Binding-site contacts:
Ligand atom C8 contacts residue PHE21 of chain 2.A at 4.0 Å (hydrophobic).
Ligand atom O61 contacts residue TYR31 of chain 2.A at 3.3 Å (h-bond).
Ligand atom C9 contacts residue MET24 of chain 2.A at 4.3 Å (hydrophobic).
Ligand atom C6 contacts residue TRP27 of chain 2.A at 4.3 Å (hydrophobic).
Ligand atom O1 contacts residue PHE21 of chain 2.A at 3.5 Å (h-bond).
Ligand atom C9 contacts residue TRP27 of chain 2.A at 4.2 Å (hydrophobic).
Ligand atom C57 contacts residue TRP27 of chain 2.A at 3.5 Å (hydrophobic).
Ligand atom O1 contacts residue MET24 of chain 2.A at 3.9 Å.
Ligand atom C11 contacts residue TRP27 of chain 2.A at 4.0 Å (hydrophobic).
Ligand atom C57 contacts residue MET24 of chain 2.A at 4.1 Å (hydrophobic).
Ligand atom C9 contacts residue PHE21 of chain 2.A at 4.0 Å (hydrophobic).
Ligand atom O61 contacts residue MET24 of chain 2.A at 3.2 Å.
Ligand atom C18 contacts residue TYR31 of chain 2.A at 4.2 Å (hydrophobic).
Ligand atom C11 contacts residue PHE21 of chain 2.A at 4.1 Å (hydrophobic).
Ligand atom O6 contacts residue ASP25 of chain 2.A at 4.2 Å.
Ligand atom C10 contacts residue PHE21 of chain 2.A at 4.0 Å (hydrophobic).
Ligand atom O16 contacts residue TYR31 of chain 2.A at 4.5 Å.
Ligand atom C4 contacts residue TRP27 of chain 2.A at 3.8 Å (hydrophobic).
Ligand atom C5 contacts residue PHE21 of chain 2.A at 3.8 Å (hydrophobic).
Ligand atom O6 contacts residue ASN23 of chain 2.A at 3.0 Å (h-bond).
Ligand atom O5 contacts residue TRP27 of chain 2.A at 4.0 Å.
Ligand atom O6 contacts residue THR22 of chain 2.A at 3.6 Å.
Ligand atom O6 contacts residue MET24 of chain 2.A at 2.6 Å (h-bond).
Ligand atom C57 contacts residue TYR31 of chain 2.A at 3.9 Å (hydrophobic).
Ligand atom C11 contacts residue THR22 of chain 2.A at 4.0 Å.
Ligand atom C7 contacts residue PHE21 of chain 2.A at 4.4 Å (hydrophobic).
Ligand atom C8 contacts residue THR22 of chain 2.A at 4.4 Å.
Ligand atom C11 contacts residue ASN23 of chain 2.A at 4.0 Å.
Ligand atom C18 contacts residue TRP27 of chain 2.A at 4.4 Å (hydrophobic).
Ligand atom O5 contacts residue TYR31 of chain 2.A at 3.7 Å.
Ligand atom C11 contacts residue MET24 of chain 2.A at 3.0 Å (hydrophobic).

Sequence of chain 2.A:
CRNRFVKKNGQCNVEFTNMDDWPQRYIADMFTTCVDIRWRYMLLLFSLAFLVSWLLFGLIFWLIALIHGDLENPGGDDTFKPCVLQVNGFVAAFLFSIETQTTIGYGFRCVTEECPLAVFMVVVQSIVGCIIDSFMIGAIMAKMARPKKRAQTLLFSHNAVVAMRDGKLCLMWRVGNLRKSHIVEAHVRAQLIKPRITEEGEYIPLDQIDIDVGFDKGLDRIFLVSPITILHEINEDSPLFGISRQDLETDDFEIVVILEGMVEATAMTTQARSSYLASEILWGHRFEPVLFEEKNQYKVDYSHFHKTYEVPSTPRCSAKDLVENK

This small molecule binds to this protein.
Small molecule (SMILES): CCCCCCCCCCO[C@@H]1O[C@H](CO)[C@@H](O[C@H]2O[C@H](CO)[C@@H](O)[C@H](O)[C@H]2O)[C@H](O)[C@H]1O